A small-molecule ligand and the protein it binds are described below.
Small molecule (SMILES): CCO[C@H](C)Cn1c(=S)[nH]c(=O)c2nc[nH]c21

Sequence of chain 1.L:
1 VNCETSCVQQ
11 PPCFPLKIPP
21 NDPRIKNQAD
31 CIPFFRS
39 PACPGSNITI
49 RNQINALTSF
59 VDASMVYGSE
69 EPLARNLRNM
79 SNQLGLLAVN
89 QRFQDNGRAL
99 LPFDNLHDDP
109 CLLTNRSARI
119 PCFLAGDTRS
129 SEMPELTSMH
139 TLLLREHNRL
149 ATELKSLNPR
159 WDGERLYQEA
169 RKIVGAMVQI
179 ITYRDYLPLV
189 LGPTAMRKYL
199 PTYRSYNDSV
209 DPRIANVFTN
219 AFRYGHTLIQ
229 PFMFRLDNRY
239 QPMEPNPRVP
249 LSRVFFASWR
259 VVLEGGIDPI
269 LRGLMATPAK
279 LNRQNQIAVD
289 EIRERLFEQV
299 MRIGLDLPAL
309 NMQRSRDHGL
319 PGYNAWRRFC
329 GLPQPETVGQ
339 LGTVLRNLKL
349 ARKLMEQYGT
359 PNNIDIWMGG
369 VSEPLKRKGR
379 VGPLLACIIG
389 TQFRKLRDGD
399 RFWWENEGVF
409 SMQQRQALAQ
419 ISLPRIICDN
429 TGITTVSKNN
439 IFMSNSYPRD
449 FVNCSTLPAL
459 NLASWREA

Sequence of chain 1.K:
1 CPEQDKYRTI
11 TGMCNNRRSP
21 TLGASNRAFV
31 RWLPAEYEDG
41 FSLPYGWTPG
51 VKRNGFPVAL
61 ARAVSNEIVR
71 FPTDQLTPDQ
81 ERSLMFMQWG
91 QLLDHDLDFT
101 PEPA

Binding-site contacts:
Ligand atom N2 contacts residue PHE295 of chain 1.L at 3.7 Å.
Ligand atom N3 contacts residue PHE99 of chain 1.K at 4.2 Å.
Ligand atom S contacts residue PHE295 of chain 1.L at 3.8 Å.
Ligand atom C5 contacts residue HEM1 of chain 1.EB at 4.5 Å.
Ligand atom O1 contacts residue GLU102 of chain 1.K at 3.6 Å (salt-bridge).
Ligand atom O2 contacts residue PHE295 of chain 1.L at 4.4 Å.
Ligand atom C1 contacts residue PHE35 of chain 1.L at 4.0 Å (hydrophobic).
Ligand atom N2 contacts residue HEM1 of chain 1.EB at 3.1 Å.
Ligand atom N1 contacts residue HEM1 of chain 1.EB at 4.3 Å.
Ligand atom C8 contacts residue PHE295 of chain 1.L at 4.3 Å (hydrophobic).
Ligand atom C9 contacts residue HEM1 of chain 1.EB at 3.0 Å.
Ligand atom O2 contacts residue GLU130 of chain 1.L at 3.5 Å.
Ligand atom C3 contacts residue GLU102 of chain 1.K at 4.0 Å.
Ligand atom C5 contacts residue GLU102 of chain 1.K at 4.0 Å.
Ligand atom C1 contacts residue GLU102 of chain 1.K at 3.3 Å.
Ligand atom C8 contacts residue ARG127 of chain 1.L at 4.1 Å.
Ligand atom S contacts residue HEM1 of chain 1.EB at 1.8 Å.
Ligand atom N3 contacts residue ARG127 of chain 1.L at 3.8 Å.
Ligand atom C7 contacts residue ARG127 of chain 1.L at 4.1 Å.
Ligand atom C4 contacts residue PHE295 of chain 1.L at 4.2 Å (hydrophobic).
Ligand atom C9 contacts residue PHE295 of chain 1.L at 3.8 Å (hydrophobic).
Ligand atom C2 contacts residue GLU102 of chain 1.K at 3.4 Å.
Ligand atom O2 contacts residue PHE254 of chain 1.L at 4.2 Å.
Ligand atom C8 contacts residue HEM1 of chain 1.EB at 4.4 Å.
Ligand atom O2 contacts residue ARG127 of chain 1.L at 3.5 Å.
Ligand atom C1 contacts residue PRO103 of chain 1.K at 4.2 Å (hydrophobic).
Ligand atom C10 contacts residue PHE99 of chain 1.K at 4.1 Å (hydrophobic).
Ligand atom C2 contacts residue PHE35 of chain 1.L at 4.0 Å (hydrophobic).